The protein below binds the small molecule below.
Small molecule (SMILES): CC(=O)N[C@H]1[C@H](O[C@H]2[C@H](O)[C@@H](NC(C)=O)CO[C@@H]2CO)O[C@H](CO)[C@@H](O[C@@H]2O[C@H](CO[C@H]3[C@@H](O)[C@H](O)[C@@H](CO)O[C@@H]3O)[C@@H](O)[C@H](O[C@H]3O[C@H](CO)[C@@H](O)[C@H](O)[C@@H]3O)[C@@H]2O)[C@@H]1O

Sequence of chain 2.A:
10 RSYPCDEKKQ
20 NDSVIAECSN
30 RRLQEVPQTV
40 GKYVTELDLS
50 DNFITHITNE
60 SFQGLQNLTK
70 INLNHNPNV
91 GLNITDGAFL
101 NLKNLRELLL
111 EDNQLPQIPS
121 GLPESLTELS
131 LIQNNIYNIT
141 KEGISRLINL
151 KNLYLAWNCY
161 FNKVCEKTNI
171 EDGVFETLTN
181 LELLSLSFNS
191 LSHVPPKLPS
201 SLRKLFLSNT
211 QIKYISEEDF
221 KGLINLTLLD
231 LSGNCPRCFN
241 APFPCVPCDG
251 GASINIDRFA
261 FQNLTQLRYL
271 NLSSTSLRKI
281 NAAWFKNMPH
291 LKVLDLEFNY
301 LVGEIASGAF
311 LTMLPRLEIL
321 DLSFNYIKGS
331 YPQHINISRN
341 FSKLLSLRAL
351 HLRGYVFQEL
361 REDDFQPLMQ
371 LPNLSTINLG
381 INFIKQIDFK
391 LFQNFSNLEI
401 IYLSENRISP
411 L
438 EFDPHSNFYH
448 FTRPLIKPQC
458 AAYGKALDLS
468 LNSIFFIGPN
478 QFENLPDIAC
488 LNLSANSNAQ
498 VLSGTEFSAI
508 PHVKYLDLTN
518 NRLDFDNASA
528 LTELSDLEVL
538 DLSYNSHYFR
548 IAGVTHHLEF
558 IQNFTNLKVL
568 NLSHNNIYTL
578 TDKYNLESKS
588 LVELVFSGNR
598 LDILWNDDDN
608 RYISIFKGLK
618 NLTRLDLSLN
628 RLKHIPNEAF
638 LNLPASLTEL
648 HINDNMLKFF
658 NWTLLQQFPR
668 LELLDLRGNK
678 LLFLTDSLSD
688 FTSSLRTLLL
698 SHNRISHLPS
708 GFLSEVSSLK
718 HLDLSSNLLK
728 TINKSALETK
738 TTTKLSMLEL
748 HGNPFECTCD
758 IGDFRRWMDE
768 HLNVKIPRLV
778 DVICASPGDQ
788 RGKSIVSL

Binding-site contacts:
Ligand atom O6 contacts residue SER443 of chain 2.A at 3.8 Å.
Ligand atom C3 contacts residue ASP230 of chain 2.A at 3.7 Å.
Ligand atom O4 contacts residue HIS442 of chain 2.A at 3.9 Å.
Ligand atom O7 contacts residue ASN444 of chain 2.A at 3.3 Å (h-bond).
Ligand atom C6 contacts residue HIS442 of chain 2.A at 3.3 Å.
Ligand atom O7 contacts residue LEU228 of chain 2.A at 3.5 Å.
Ligand atom C6 contacts residue SER443 of chain 2.A at 3.6 Å.
Ligand atom C7 contacts residue ASN271 of chain 2.A at 3.7 Å.
Ligand atom C8 contacts residue TYR269 of chain 2.A at 3.4 Å (hydrophobic).
Ligand atom O7 contacts residue LYS204 of chain 2.A at 2.9 Å (salt-bridge).
Ligand atom O7 contacts residue TYR446 of chain 2.A at 3.8 Å.
Ligand atom C8 contacts residue ASP230 of chain 2.A at 3.7 Å.
Ligand atom C7 contacts residue PHE445 of chain 2.A at 3.8 Å (hydrophobic).
Ligand atom C2 contacts residue ASN271 of chain 2.A at 2.4 Å.
Ligand atom C1 contacts residue ASN271 of chain 2.A at 1.4 Å.
Ligand atom C2 contacts residue ASP230 of chain 2.A at 3.5 Å.
Ligand atom O5 contacts residue ASN271 of chain 2.A at 2.3 Å (h-bond).
Ligand atom C8 contacts residue PHE445 of chain 2.A at 3.7 Å (hydrophobic).
Ligand atom O7 contacts residue PHE445 of chain 2.A at 2.8 Å (h-bond).
Ligand atom O5 contacts residue HIS442 of chain 2.A at 3.8 Å.
Ligand atom C3 contacts residue ASN271 of chain 2.A at 3.8 Å.
Ligand atom C2 contacts residue HIS442 of chain 2.A at 3.3 Å.
Ligand atom C6 contacts residue LEU228 of chain 2.A at 3.7 Å (hydrophobic).
Ligand atom C8 contacts residue SER208 of chain 2.A at 3.3 Å.
Ligand atom C6 contacts residue SER443 of chain 2.A at 3.5 Å.
Ligand atom C7 contacts residue ASP230 of chain 2.A at 3.7 Å.
Ligand atom N2 contacts residue ASN271 of chain 2.A at 2.9 Å (h-bond).
Ligand atom C1 contacts residue HIS442 of chain 2.A at 3.7 Å.
Ligand atom O6 contacts residue ASP440 of chain 2.A at 2.5 Å (salt-bridge).
Ligand atom C7 contacts residue LYS204 of chain 2.A at 3.7 Å.
Ligand atom N2 contacts residue ASP230 of chain 2.A at 2.8 Å (salt-bridge).
Ligand atom C5 contacts residue ASN271 of chain 2.A at 3.6 Å.
Ligand atom O6 contacts residue HIS442 of chain 2.A at 3.5 Å (h-bond).
Ligand atom C6 contacts residue HIS442 of chain 2.A at 3.5 Å.
Ligand atom O4 contacts residue PHE206 of chain 2.A at 3.7 Å.
Ligand atom C6 contacts residue ASP440 of chain 2.A at 3.3 Å.
Ligand atom C1 contacts residue ASP230 of chain 2.A at 3.6 Å.
Ligand atom C8 contacts residue SER232 of chain 2.A at 3.6 Å.
Ligand atom O6 contacts residue HIS442 of chain 2.A at 3.8 Å.
Ligand atom C7 contacts residue LEU228 of chain 2.A at 3.5 Å (hydrophobic).